Sequence of chain 1.A:
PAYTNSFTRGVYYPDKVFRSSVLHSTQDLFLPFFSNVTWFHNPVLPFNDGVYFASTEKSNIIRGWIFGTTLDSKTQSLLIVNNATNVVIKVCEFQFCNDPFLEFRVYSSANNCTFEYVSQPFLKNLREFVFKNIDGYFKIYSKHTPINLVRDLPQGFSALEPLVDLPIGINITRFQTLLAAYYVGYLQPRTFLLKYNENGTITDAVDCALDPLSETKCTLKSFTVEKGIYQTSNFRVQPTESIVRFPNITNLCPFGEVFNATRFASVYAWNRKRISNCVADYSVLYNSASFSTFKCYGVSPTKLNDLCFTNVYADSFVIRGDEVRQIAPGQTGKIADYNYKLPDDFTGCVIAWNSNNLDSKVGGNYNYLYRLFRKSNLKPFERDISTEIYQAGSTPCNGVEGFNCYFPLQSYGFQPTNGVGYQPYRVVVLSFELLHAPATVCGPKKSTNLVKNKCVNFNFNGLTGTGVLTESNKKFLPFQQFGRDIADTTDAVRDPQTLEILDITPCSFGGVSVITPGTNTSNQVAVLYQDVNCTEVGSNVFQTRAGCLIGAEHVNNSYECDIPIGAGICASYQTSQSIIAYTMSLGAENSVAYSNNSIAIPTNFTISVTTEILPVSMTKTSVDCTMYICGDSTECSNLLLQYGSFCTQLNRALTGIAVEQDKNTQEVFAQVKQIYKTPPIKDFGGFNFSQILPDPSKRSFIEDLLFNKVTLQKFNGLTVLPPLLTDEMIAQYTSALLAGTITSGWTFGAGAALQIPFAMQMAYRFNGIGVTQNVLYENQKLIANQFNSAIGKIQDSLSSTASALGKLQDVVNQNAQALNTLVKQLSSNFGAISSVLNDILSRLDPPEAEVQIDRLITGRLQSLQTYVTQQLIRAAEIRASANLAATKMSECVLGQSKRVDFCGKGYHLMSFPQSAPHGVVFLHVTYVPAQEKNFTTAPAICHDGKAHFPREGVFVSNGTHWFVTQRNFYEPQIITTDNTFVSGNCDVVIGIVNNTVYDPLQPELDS

A protein and the small-molecule ligand that binds it are described below.
Small molecule (SMILES): CC(=O)N[C@@H]1[C@@H](O)[C@H](O)[C@@H](CO)O[C@H]1O

Binding-site contacts:
Ligand atom N2 contacts residue ASN1074 of chain 1.A at 2.9 Å (h-bond).
Ligand atom C3 contacts residue ASN1074 of chain 1.A at 3.8 Å.
Ligand atom C8 contacts residue ASN1074 of chain 1.A at 4.4 Å.
Ligand atom C2 contacts residue ASN1074 of chain 1.A at 2.5 Å.
Ligand atom O3 contacts residue ALA706 of chain 1.A at 4.2 Å.
Ligand atom C5 contacts residue ASN1074 of chain 1.A at 3.7 Å.
Ligand atom O5 contacts residue ASN1074 of chain 1.A at 2.4 Å (h-bond).
Ligand atom O4 contacts residue ALA706 of chain 1.A at 4.2 Å.
Ligand atom C7 contacts residue ASN1074 of chain 1.A at 3.8 Å.
Ligand atom C4 contacts residue ASN1074 of chain 1.A at 4.2 Å.
Ligand atom C1 contacts residue ASN1074 of chain 1.A at 1.4 Å.
Ligand atom C3 contacts residue ALA706 of chain 1.A at 4.2 Å (hydrophobic).